Sequence of chain 2.A:
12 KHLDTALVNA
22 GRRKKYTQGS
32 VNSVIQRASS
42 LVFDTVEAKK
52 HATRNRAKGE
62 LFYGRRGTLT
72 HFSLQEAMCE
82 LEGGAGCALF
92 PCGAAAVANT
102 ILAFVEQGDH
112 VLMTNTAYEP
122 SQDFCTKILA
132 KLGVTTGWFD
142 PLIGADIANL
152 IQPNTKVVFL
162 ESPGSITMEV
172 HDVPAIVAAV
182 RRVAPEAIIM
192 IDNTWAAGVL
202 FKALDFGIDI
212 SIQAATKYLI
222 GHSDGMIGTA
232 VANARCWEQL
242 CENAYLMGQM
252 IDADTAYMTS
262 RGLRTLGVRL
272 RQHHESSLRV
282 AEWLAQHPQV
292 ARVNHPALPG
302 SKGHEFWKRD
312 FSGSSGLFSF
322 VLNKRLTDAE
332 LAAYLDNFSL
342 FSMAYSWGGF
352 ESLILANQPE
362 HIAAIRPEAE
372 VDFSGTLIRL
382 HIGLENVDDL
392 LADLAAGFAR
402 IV

Sequence of chain 2.B:
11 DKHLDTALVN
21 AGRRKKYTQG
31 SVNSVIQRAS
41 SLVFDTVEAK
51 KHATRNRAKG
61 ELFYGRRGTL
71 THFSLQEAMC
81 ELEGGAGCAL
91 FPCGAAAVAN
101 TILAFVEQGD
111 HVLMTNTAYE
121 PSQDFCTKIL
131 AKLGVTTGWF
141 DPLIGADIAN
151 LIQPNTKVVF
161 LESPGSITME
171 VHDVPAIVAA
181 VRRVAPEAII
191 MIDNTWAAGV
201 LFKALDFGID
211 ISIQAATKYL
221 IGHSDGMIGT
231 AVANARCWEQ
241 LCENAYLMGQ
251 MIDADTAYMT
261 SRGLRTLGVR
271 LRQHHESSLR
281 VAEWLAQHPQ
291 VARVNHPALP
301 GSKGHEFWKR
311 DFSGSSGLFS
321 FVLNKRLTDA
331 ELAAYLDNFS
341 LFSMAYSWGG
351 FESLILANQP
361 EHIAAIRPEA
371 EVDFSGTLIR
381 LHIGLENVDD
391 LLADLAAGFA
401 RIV

A protein and the small-molecule ligand that binds it are described below.
Small molecule (SMILES): N[C@@H](CCCC[NH3+])C(=O)O

Binding-site contacts:
Ligand atom C contacts residue LYS25 of chain 2.B at 3.5 Å.
Ligand atom NZ contacts residue SER343 of chain 2.A at 3.8 Å.
Ligand atom CE contacts residue SER340 of chain 2.A at 3.6 Å.
Ligand atom CA contacts residue LYS25 of chain 2.B at 4.4 Å.
Ligand atom CE contacts residue GLU352 of chain 2.A at 3.6 Å.
Ligand atom CE contacts residue ASN20 of chain 2.B at 3.3 Å.
Ligand atom C contacts residue ARG23 of chain 2.B at 3.9 Å.
Ligand atom CD contacts residue ARG23 of chain 2.B at 3.7 Å.
Ligand atom CD contacts residue ASN20 of chain 2.B at 3.4 Å.
Ligand atom CB contacts residue ARG23 of chain 2.B at 4.2 Å.
Ligand atom O contacts residue THR28 of chain 2.B at 2.7 Å (h-bond).
Ligand atom CD contacts residue GLU352 of chain 2.A at 3.6 Å.
Ligand atom CA contacts residue ARG23 of chain 2.B at 3.6 Å.
Ligand atom NZ contacts residue GLU352 of chain 2.A at 2.8 Å (salt-bridge).
Ligand atom NZ contacts residue ASN20 of chain 2.B at 2.9 Å (h-bond).
Ligand atom OXT contacts residue THR28 of chain 2.B at 3.3 Å (h-bond).
Ligand atom CA contacts residue ARG24 of chain 2.B at 4.5 Å.
Ligand atom O contacts residue LYS25 of chain 2.B at 3.8 Å.
Ligand atom CE contacts residue SER343 of chain 2.A at 3.8 Å.
Ligand atom C contacts residue THR28 of chain 2.B at 3.4 Å.
Ligand atom CG contacts residue ASN20 of chain 2.B at 4.4 Å.
Ligand atom NZ contacts residue ARG23 of chain 2.B at 4.3 Å.
Ligand atom CD contacts residue SER343 of chain 2.A at 4.0 Å.
Ligand atom NZ contacts residue LEU341 of chain 2.A at 2.7 Å (h-bond).
Ligand atom OXT contacts residue LYS25 of chain 2.B at 3.1 Å.
Ligand atom CE contacts residue LEU341 of chain 2.A at 3.5 Å (hydrophobic).
Ligand atom NZ contacts residue SER340 of chain 2.A at 4.2 Å.
Ligand atom O contacts residue ARG24 of chain 2.B at 3.6 Å.
Ligand atom C contacts residue ARG24 of chain 2.B at 3.7 Å.
Ligand atom OXT contacts residue ARG24 of chain 2.B at 3.7 Å.
Ligand atom O contacts residue ARG23 of chain 2.B at 3.6 Å.